A protein and the small-molecule ligand that binds it are described below.
Small molecule (SMILES): OCc1cn([C@H]2O[C@H](CO)[C@@H](O)[C@H](O)[C@@H]2O)nn1

Sequence of chain 1.A:
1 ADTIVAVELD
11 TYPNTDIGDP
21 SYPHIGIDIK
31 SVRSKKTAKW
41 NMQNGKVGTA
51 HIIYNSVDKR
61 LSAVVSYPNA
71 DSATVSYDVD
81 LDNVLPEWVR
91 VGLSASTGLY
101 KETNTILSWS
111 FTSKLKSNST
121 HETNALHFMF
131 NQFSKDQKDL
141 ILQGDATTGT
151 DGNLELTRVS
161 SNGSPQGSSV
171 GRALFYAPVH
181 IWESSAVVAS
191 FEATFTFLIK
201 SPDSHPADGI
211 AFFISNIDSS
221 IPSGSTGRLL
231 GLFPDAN

Binding-site contacts:
Ligand atom C6 contacts residue TYR100 of chain 1.A at 3.9 Å (hydrophobic).
Ligand atom C1 contacts residue LEU99 of chain 1.A at 3.6 Å (hydrophobic).
Ligand atom C4 contacts residue ASN14 of chain 1.A at 4.0 Å.
Ligand atom C02 contacts residue LEU99 of chain 1.A at 4.3 Å (hydrophobic).
Ligand atom C4 contacts residue GLY227 of chain 1.A at 4.1 Å.
Ligand atom O5 contacts residue LEU99 of chain 1.A at 3.1 Å (h-bond).
Ligand atom C2 contacts residue LEU99 of chain 1.A at 4.3 Å (hydrophobic).
Ligand atom O2 contacts residue GLY227 of chain 1.A at 4.1 Å.
Ligand atom C5 contacts residue ASP208 of chain 1.A at 4.1 Å.
Ligand atom O01 contacts residue TYR12 of chain 1.A at 3.9 Å.
Ligand atom N03 contacts residue LEU99 of chain 1.A at 4.0 Å.
Ligand atom C6 contacts residue ASP208 of chain 1.A at 3.5 Å.
Ligand atom C3 contacts residue ASN14 of chain 1.A at 4.2 Å.
Ligand atom O4 contacts residue ASN14 of chain 1.A at 2.9 Å (h-bond).
Ligand atom C6 contacts residue TYR12 of chain 1.A at 3.7 Å (hydrophobic).
Ligand atom O3 contacts residue GLY227 of chain 1.A at 3.6 Å.
Ligand atom O3 contacts residue ARG228 of chain 1.A at 2.9 Å (salt-bridge).
Ligand atom O6 contacts residue ALA207 of chain 1.A at 3.5 Å.
Ligand atom O3 contacts residue THR226 of chain 1.A at 4.3 Å.
Ligand atom O6 contacts residue TYR100 of chain 1.A at 3.0 Å (h-bond).
Ligand atom C5 contacts residue TYR12 of chain 1.A at 3.9 Å (hydrophobic).
Ligand atom O5 contacts residue GLY98 of chain 1.A at 4.2 Å.
Ligand atom O4 contacts residue ASP208 of chain 1.A at 2.6 Å (salt-bridge).
Ligand atom C3 contacts residue GLY227 of chain 1.A at 4.4 Å.
Ligand atom C5 contacts residue LEU99 of chain 1.A at 4.1 Å (hydrophobic).
Ligand atom O4 contacts residue ARG228 of chain 1.A at 3.4 Å.
Ligand atom C3 contacts residue ARG228 of chain 1.A at 3.9 Å.
Ligand atom O6 contacts residue GLY98 of chain 1.A at 3.3 Å.
Ligand atom C6 contacts residue ALA207 of chain 1.A at 3.7 Å (hydrophobic).
Ligand atom O5 contacts residue TYR100 of chain 1.A at 4.2 Å.
Ligand atom O6 contacts residue LEU99 of chain 1.A at 3.0 Å (h-bond).
Ligand atom O2 contacts residue GLY98 of chain 1.A at 3.6 Å.
Ligand atom C4 contacts residue ASP208 of chain 1.A at 3.4 Å.
Ligand atom C4 contacts residue ARG228 of chain 1.A at 3.8 Å.
Ligand atom O4 contacts residue GLY227 of chain 1.A at 4.1 Å.
Ligand atom O01 contacts residue LEU99 of chain 1.A at 4.4 Å.
Ligand atom C6 contacts residue LEU99 of chain 1.A at 4.0 Å (hydrophobic).
Ligand atom O6 contacts residue ASP208 of chain 1.A at 2.8 Å (salt-bridge).
Ligand atom O2 contacts residue LEU99 of chain 1.A at 3.7 Å.
Ligand atom O4 contacts residue TYR12 of chain 1.A at 3.7 Å.